Binding-site contacts:
Ligand atom O3G contacts residue ARG808 of chain 1.A at 2.5 Å (salt-bridge).
Ligand atom O3A contacts residue GLY26 of chain 1.A at 3.7 Å.
Ligand atom O1A contacts residue THR30 of chain 1.A at 3.4 Å (h-bond).
Ligand atom C5' contacts residue ARG448 of chain 1.A at 3.6 Å.
Ligand atom O1A contacts residue PHE31 of chain 1.A at 3.1 Å (h-bond).
Ligand atom O2B contacts residue LYS29 of chain 1.A at 2.3 Å (salt-bridge).
Ligand atom O3G contacts residue GLY746 of chain 1.A at 3.7 Å.
Ligand atom O2B contacts residue THR27 of chain 1.A at 3.6 Å.
Ligand atom O2A contacts residue ARG448 of chain 1.A at 3.0 Å (salt-bridge).
Ligand atom O3G contacts residue GLN417 of chain 1.A at 3.5 Å (h-bond).
Ligand atom O3A contacts residue GLY28 of chain 1.A at 3.0 Å (h-bond).
Ligand atom O1A contacts residue LYS29 of chain 1.A at 3.7 Å.
Ligand atom PG contacts residue ARG448 of chain 1.A at 3.8 Å.
Ligand atom O1B contacts residue THR30 of chain 1.A at 3.1 Å (h-bond).
Ligand atom O2G contacts residue GLY746 of chain 1.A at 3.3 Å.
Ligand atom N3B contacts residue LYS29 of chain 1.A at 3.8 Å.
Ligand atom N3B contacts residue GLY26 of chain 1.A at 3.0 Å (h-bond).
Ligand atom N7 contacts residue GLY28 of chain 1.A at 3.6 Å.
Ligand atom C6 contacts residue PHE31 of chain 1.A at 3.6 Å (hydrophobic).
Ligand atom N9 contacts residue TRP447 of chain 1.A at 3.6 Å.
Ligand atom O2G contacts residue MG1 of chain 1.G at 2.2 Å.
Ligand atom O2B contacts residue GLY28 of chain 1.A at 3.5 Å (h-bond).
Ligand atom C2 contacts residue TRP447 of chain 1.A at 3.7 Å (hydrophobic).
Ligand atom N3B contacts residue ARG448 of chain 1.A at 3.0 Å (salt-bridge).
Ligand atom O4' contacts residue TRP447 of chain 1.A at 3.4 Å.
Ligand atom C8 contacts residue PHE31 of chain 1.A at 3.7 Å (hydrophobic).
Ligand atom O1B contacts residue MG1 of chain 1.G at 2.5 Å.
Ligand atom O2B contacts residue GLY26 of chain 1.A at 3.8 Å.
Ligand atom PG contacts residue LYS29 of chain 1.A at 3.7 Å.
Ligand atom PB contacts residue LYS29 of chain 1.A at 3.5 Å.
Ligand atom O1A contacts residue GLY28 of chain 1.A at 3.4 Å.
Ligand atom O3G contacts residue ARG448 of chain 1.A at 3.7 Å.
Ligand atom C5 contacts residue PHE31 of chain 1.A at 3.6 Å (hydrophobic).
Ligand atom C8 contacts residue GLY28 of chain 1.A at 3.5 Å.
Ligand atom N6 contacts residue PHE31 of chain 1.A at 3.5 Å.
Ligand atom PG contacts residue MG1 of chain 1.G at 3.6 Å.
Ligand atom O1G contacts residue GLN417 of chain 1.A at 3.2 Å (h-bond).
Ligand atom N7 contacts residue PHE31 of chain 1.A at 3.5 Å.
Ligand atom O3A contacts residue LYS29 of chain 1.A at 3.7 Å.
Ligand atom O1G contacts residue LYS29 of chain 1.A at 2.5 Å (salt-bridge).

A protein and the small-molecule ligand that binds it are described below.
Small molecule (SMILES): Nc1ncnc2c1ncn2[C@@H]1O[C@H](CO[P](=O)(O)O[P](=O)(O)NP(=O)(O)O)[C@@H](O)[C@H]1O

Sequence of chain 1.A:
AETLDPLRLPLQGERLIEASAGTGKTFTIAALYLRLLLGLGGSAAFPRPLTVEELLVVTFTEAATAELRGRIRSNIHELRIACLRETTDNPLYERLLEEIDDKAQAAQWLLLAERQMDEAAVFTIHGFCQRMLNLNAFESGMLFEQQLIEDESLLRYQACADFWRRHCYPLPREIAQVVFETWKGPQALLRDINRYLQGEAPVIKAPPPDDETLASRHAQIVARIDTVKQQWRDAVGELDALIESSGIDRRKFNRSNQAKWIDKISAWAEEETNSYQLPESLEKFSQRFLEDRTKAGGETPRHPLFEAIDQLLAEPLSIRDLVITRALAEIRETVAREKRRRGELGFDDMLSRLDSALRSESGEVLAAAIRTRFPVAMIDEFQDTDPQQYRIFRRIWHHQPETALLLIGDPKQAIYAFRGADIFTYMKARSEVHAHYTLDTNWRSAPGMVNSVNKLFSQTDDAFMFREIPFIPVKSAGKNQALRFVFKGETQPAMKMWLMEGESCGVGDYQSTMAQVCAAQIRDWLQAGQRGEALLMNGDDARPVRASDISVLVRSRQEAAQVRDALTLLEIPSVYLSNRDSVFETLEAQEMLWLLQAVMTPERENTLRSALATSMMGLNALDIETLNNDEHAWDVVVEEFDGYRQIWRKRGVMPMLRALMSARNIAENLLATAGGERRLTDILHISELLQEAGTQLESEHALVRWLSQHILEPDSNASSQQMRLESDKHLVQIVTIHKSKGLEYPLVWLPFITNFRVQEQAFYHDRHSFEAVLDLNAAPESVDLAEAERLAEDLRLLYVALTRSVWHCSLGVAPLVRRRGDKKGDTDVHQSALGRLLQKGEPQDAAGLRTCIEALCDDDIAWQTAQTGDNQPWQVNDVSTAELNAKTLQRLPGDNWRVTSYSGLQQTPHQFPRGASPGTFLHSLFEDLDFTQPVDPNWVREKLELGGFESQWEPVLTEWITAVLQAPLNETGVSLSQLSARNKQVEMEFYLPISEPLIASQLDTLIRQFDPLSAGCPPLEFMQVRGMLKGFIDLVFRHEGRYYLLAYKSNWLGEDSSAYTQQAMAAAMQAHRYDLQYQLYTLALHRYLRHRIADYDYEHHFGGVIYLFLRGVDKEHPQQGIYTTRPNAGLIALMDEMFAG